Binding-site contacts:
Ligand atom C3 contacts residue ASN103 of chain 1.A at 3.9 Å.
Ligand atom C7 contacts residue ASN103 of chain 1.A at 4.3 Å.
Ligand atom C1 contacts residue ASN103 of chain 1.A at 1.4 Å.
Ligand atom N2 contacts residue ASN103 of chain 1.A at 3.1 Å (h-bond).
Ligand atom O6 contacts residue ASN103 of chain 1.A at 3.4 Å (h-bond).
Ligand atom C6 contacts residue ASN103 of chain 1.A at 4.0 Å.
Ligand atom C4 contacts residue ASN103 of chain 1.A at 4.2 Å.
Ligand atom C5 contacts residue ASN103 of chain 1.A at 3.5 Å.
Ligand atom C2 contacts residue ASN103 of chain 1.A at 2.6 Å.
Ligand atom O5 contacts residue ASN103 of chain 1.A at 2.3 Å (h-bond).

Sequence of chain 1.A:
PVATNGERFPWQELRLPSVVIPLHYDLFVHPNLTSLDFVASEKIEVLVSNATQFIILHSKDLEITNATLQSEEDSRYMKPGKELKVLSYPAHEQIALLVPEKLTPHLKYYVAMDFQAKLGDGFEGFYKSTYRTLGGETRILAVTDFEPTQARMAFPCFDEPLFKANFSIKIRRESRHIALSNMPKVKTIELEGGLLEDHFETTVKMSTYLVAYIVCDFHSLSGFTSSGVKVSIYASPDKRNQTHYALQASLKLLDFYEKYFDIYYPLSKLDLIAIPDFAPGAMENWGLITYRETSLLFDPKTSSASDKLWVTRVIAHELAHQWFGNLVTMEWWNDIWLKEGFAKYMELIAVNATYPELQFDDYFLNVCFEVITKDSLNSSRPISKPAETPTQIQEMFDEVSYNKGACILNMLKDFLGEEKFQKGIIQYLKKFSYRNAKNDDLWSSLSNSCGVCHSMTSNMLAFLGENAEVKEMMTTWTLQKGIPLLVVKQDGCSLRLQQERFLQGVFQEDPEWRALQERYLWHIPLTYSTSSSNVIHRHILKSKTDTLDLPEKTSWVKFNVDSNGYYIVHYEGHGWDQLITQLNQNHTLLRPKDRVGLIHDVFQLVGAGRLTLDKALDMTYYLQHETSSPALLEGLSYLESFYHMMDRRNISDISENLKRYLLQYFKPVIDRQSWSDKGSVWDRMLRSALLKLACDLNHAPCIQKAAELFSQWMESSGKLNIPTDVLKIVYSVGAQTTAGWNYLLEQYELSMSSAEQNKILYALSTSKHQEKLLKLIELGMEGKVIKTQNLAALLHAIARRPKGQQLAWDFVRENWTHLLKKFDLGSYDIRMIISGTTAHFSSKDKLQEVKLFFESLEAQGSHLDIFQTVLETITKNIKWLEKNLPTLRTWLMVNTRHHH

This protein binds this small molecule.
Small molecule (SMILES): CC(=O)N[C@@H]1[C@@H](O)[C@H](O)[C@@H](CO)O[C@H]1O